Binding-site contacts:
Ligand atom N3B contacts residue ARG146 of chain 1.B at 3.1 Å (salt-bridge).
Ligand atom O2G contacts residue MG1 of chain 1.E at 2.0 Å.
Ligand atom C2 contacts residue ILE109 of chain 1.B at 3.5 Å (hydrophobic).
Ligand atom O2B contacts residue ASN134 of chain 1.B at 3.1 Å (h-bond).
Ligand atom N6 contacts residue ASN104 of chain 1.B at 2.8 Å (h-bond).
Ligand atom O2A contacts residue TYR149 of chain 1.B at 3.5 Å.
Ligand atom PG contacts residue MG1 of chain 1.E at 3.3 Å.
Ligand atom O1A contacts residue ALA151 of chain 1.B at 3.1 Å (h-bond).
Ligand atom O3G contacts residue ARG146 of chain 1.B at 3.0 Å (salt-bridge).
Ligand atom O1G contacts residue TYR149 of chain 1.B at 2.8 Å (h-bond).
Ligand atom O2A contacts residue LYS152 of chain 1.B at 2.8 Å (salt-bridge).
Ligand atom N1 contacts residue ASN79 of chain 1.B at 3.4 Å (h-bond).
Ligand atom N3B contacts residue GLY148 of chain 1.B at 3.0 Å (h-bond).
Ligand atom C2 contacts residue ASN79 of chain 1.B at 3.1 Å.
Ligand atom O2B contacts residue SER132 of chain 1.B at 2.8 Å (h-bond).
Ligand atom O1B contacts residue ASN75 of chain 1.B at 3.1 Å (h-bond).
Ligand atom O1B contacts residue MG1 of chain 1.E at 2.0 Å.
Ligand atom O3G contacts residue ASN147 of chain 1.B at 3.3 Å (h-bond).
Ligand atom O2' contacts residue SER133 of chain 1.B at 2.6 Å (h-bond).
Ligand atom O2G contacts residue GLU71 of chain 1.B at 3.5 Å (salt-bridge).
Ligand atom N3 contacts residue ILE109 of chain 1.B at 3.3 Å.
Ligand atom O1A contacts residue ASN75 of chain 1.B at 3.0 Å (h-bond).
Ligand atom O2' contacts residue TYR17 of chain 1.A at 3.4 Å.
Ligand atom N3B contacts residue ASN147 of chain 1.B at 3.2 Å (h-bond).
Ligand atom N7 contacts residue ASN75 of chain 1.B at 3.4 Å.
Ligand atom O1B contacts residue GLY145 of chain 1.B at 3.5 Å.
Ligand atom O3G contacts residue LYS372 of chain 1.B at 2.8 Å (salt-bridge).
Ligand atom O3' contacts residue SER133 of chain 1.B at 3.0 Å (h-bond).
Ligand atom O4' contacts residue ILE125 of chain 1.B at 3.3 Å.
Ligand atom O3A contacts residue MG1 of chain 1.E at 3.4 Å.
Ligand atom O2A contacts residue GLY150 of chain 1.B at 3.4 Å (h-bond).
Ligand atom O3A contacts residue GLY148 of chain 1.B at 3.4 Å.
Ligand atom O1G contacts residue GLN370 of chain 1.B at 2.9 Å (h-bond).
Ligand atom PB contacts residue MG1 of chain 1.E at 3.1 Å.
Ligand atom O2A contacts residue ALA151 of chain 1.B at 2.9 Å (h-bond).
Ligand atom O1A contacts residue MG1 of chain 1.E at 2.1 Å.
Ligand atom O3' contacts residue SER132 of chain 1.B at 3.5 Å (h-bond).
Ligand atom O1G contacts residue GLY150 of chain 1.B at 2.8 Å (h-bond).
Ligand atom PA contacts residue MG1 of chain 1.E at 3.2 Å.
Ligand atom O1G contacts residue GLY148 of chain 1.B at 3.3 Å (h-bond).

The small molecule below binds the protein below.
Small molecule (SMILES): Nc1ncnc2c1ncn2[C@@H]1O[C@H](CO[P](=O)(O)O[P](=O)(O)NP(=O)(O)O)[C@@H](O)[C@H]1O

Sequence of chain 1.B:
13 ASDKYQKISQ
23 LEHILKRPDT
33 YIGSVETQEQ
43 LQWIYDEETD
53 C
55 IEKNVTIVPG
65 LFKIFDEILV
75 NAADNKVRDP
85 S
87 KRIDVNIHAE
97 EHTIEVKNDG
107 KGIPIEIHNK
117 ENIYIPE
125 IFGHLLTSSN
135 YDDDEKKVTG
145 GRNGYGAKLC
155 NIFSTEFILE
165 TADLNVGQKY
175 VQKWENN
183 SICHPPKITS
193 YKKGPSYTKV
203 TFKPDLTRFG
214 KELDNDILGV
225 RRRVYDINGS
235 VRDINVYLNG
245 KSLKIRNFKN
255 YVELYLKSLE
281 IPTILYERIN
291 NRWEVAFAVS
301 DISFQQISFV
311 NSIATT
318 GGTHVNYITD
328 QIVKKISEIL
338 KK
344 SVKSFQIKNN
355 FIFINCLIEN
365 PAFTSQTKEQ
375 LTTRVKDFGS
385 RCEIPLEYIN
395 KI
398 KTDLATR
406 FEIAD

Sequence of chain 1.A:
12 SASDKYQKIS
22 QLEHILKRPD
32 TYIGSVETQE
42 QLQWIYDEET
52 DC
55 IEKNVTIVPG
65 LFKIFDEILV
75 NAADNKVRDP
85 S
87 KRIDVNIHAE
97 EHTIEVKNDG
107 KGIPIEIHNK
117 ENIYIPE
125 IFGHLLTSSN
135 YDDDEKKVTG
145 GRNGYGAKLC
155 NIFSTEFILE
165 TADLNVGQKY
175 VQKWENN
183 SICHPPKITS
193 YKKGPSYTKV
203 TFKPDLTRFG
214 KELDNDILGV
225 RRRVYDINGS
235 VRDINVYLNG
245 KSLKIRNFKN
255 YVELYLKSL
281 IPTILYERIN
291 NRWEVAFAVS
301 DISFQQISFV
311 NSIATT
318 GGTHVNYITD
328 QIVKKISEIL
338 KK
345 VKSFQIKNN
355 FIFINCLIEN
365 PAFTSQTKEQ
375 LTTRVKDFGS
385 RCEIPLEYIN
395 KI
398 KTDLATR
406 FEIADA